Sequence of chain 2.A:
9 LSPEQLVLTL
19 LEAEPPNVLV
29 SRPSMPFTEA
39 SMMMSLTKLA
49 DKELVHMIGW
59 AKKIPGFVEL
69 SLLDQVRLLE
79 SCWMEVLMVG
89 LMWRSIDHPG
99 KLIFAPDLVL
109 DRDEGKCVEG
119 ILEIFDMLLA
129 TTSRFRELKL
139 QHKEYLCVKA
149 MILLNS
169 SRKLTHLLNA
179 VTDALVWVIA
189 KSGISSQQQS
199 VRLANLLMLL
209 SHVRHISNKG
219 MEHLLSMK

Binding-site contacts:
Ligand atom O29 contacts residue TRP81 of chain 2.A at 3.9 Å.
Ligand atom C18 contacts residue ILE119 of chain 2.A at 3.8 Å (hydrophobic).
Ligand atom C17 contacts residue HIS221 of chain 2.A at 3.6 Å.
Ligand atom C21 contacts residue LEU222 of chain 2.A at 4.0 Å (hydrophobic).
Ligand atom O17 contacts residue ILE122 of chain 2.A at 3.5 Å.
Ligand atom C3 contacts residue GLU51 of chain 2.A at 3.5 Å.
Ligand atom C32 contacts residue LEU77 of chain 2.A at 3.9 Å (hydrophobic).
Ligand atom O3 contacts residue ARG92 of chain 2.A at 3.3 Å (salt-bridge).
Ligand atom C16 contacts residue MET41 of chain 2.A at 3.9 Å (hydrophobic).
Ligand atom C12 contacts residue MET86 of chain 2.A at 3.7 Å (hydrophobic).
Ligand atom C34 contacts residue LEU52 of chain 2.A at 3.3 Å (hydrophobic).
Ligand atom C21 contacts residue ALA48 of chain 2.A at 3.6 Å (hydrophobic).
Ligand atom C27 contacts residue TRP81 of chain 2.A at 3.7 Å (hydrophobic).
Ligand atom C16 contacts residue ILE119 of chain 2.A at 4.0 Å (hydrophobic).
Ligand atom C5 contacts residue PHE102 of chain 2.A at 3.7 Å (hydrophobic).
Ligand atom C20 contacts residue ALA48 of chain 2.A at 3.5 Å (hydrophobic).
Ligand atom C2 contacts residue MET86 of chain 2.A at 4.0 Å (hydrophobic).
Ligand atom C10 contacts residue PHE102 of chain 2.A at 3.8 Å (hydrophobic).
Ligand atom O17 contacts residue HIS221 of chain 2.A at 2.9 Å (h-bond).
Ligand atom C4 contacts residue PHE102 of chain 2.A at 3.8 Å (hydrophobic).
Ligand atom C4 contacts residue GLU51 of chain 2.A at 3.5 Å.
Ligand atom O3 contacts residue LEU85 of chain 2.A at 3.7 Å.
Ligand atom C6 contacts residue LEU44 of chain 2.A at 3.8 Å (hydrophobic).
Ligand atom O3 contacts residue GLU51 of chain 2.A at 2.6 Å (salt-bridge).
Ligand atom C11 contacts residue MET86 of chain 2.A at 3.9 Å (hydrophobic).
Ligand atom C2 contacts residue LEU85 of chain 2.A at 3.4 Å (hydrophobic).
Ligand atom C28 contacts residue LEU52 of chain 2.A at 3.4 Å (hydrophobic).
Ligand atom C28 contacts residue TRP81 of chain 2.A at 3.9 Å (hydrophobic).
Ligand atom C34 contacts residue ILE56 of chain 2.A at 3.9 Å (hydrophobic).
Ligand atom C17 contacts residue GLY218 of chain 2.A at 3.8 Å.
Ligand atom C22 contacts residue ALA48 of chain 2.A at 3.5 Å (hydrophobic).
Ligand atom C29 contacts residue TRP81 of chain 2.A at 3.8 Å (hydrophobic).
Ligand atom C9 contacts residue MET82 of chain 2.A at 3.9 Å (hydrophobic).
Ligand atom C25 contacts residue TRP81 of chain 2.A at 3.6 Å (hydrophobic).
Ligand atom C32 contacts residue TRP81 of chain 2.A at 3.8 Å (hydrophobic).
Ligand atom C26 contacts residue LEU52 of chain 2.A at 3.5 Å (hydrophobic).
Ligand atom C3 contacts residue LEU85 of chain 2.A at 3.7 Å (hydrophobic).
Ligand atom C19 contacts residue MET82 of chain 2.A at 3.9 Å (hydrophobic).
Ligand atom C12 contacts residue ILE122 of chain 2.A at 3.8 Å (hydrophobic).
Ligand atom C16 contacts residue HIS221 of chain 2.A at 3.5 Å.

The protein below binds the small molecule below.
Small molecule (SMILES): CCCCN(C)C(=O)CCCCCCCCCC[C@@H]1Cc2cc(O)ccc2[C@H]2CC[C@]3(C)[C@@H](O)CC[C@H]3[C@H]12